Binding-site contacts:
Ligand atom O12 contacts residue VAL15 of chain 1.A at 2.5 Å.
Ligand atom C6 contacts residue FTR96 of chain 1.B at 3.7 Å.
Ligand atom C1 contacts residue FTR96 of chain 1.B at 3.5 Å.
Ligand atom C17 contacts residue FTR96 of chain 1.B at 3.8 Å.
Ligand atom C17 contacts residue FTR96 of chain 1.A at 3.1 Å.
Ligand atom C1 contacts residue MET8 of chain 1.A at 3.7 Å (hydrophobic).
Ligand atom C3 contacts residue FTR96 of chain 1.B at 3.7 Å.
Ligand atom C12 contacts residue VAL15 of chain 1.A at 3.5 Å (hydrophobic).
Ligand atom C9 contacts residue FTR96 of chain 1.A at 3.5 Å.
Ligand atom C6' contacts residue PHE93 of chain 1.A at 3.7 Å (hydrophobic).
Ligand atom O19 contacts residue ALA11 of chain 1.B at 3.8 Å.
Ligand atom C11 contacts residue VAL15 of chain 1.A at 3.7 Å (hydrophobic).
Ligand atom C8 contacts residue FTR96 of chain 1.B at 3.9 Å.
Ligand atom O12 contacts residue FTR96 of chain 1.B at 3.6 Å.
Ligand atom C14 contacts residue ALA92 of chain 1.A at 3.5 Å (hydrophobic).
Ligand atom C8 contacts residue FTR96 of chain 1.A at 3.9 Å.
Ligand atom O4' contacts residue PHE93 of chain 1.A at 3.5 Å.
Ligand atom C19 contacts residue FTR96 of chain 1.A at 3.7 Å.
Ligand atom C13 contacts residue MET8 of chain 1.B at 3.4 Å (hydrophobic).
Ligand atom C2 contacts residue MET8 of chain 1.A at 3.8 Å (hydrophobic).
Ligand atom C2 contacts residue FTR96 of chain 1.B at 3.9 Å.
Ligand atom C19 contacts residue FTR96 of chain 1.B at 3.6 Å.
Ligand atom C15 contacts residue FTR96 of chain 1.A at 3.3 Å.
Ligand atom O5' contacts residue PHE93 of chain 1.A at 3.7 Å.
Ligand atom C6' contacts residue ASN19 of chain 1.A at 3.7 Å.
Ligand atom C7 contacts residue FTR96 of chain 1.A at 3.7 Å.
Ligand atom N3' contacts residue ASP100 of chain 1.B at 2.7 Å (salt-bridge).
Ligand atom C2 contacts residue ALA92 of chain 1.B at 3.9 Å (hydrophobic).
Ligand atom C10 contacts residue FTR96 of chain 1.A at 3.6 Å.
Ligand atom C15 contacts residue MET8 of chain 1.B at 3.8 Å (hydrophobic).
Ligand atom C16 contacts residue FTR96 of chain 1.A at 3.3 Å.
Ligand atom O13 contacts residue MET8 of chain 1.B at 2.7 Å.
Ligand atom O4 contacts residue FTR96 of chain 1.B at 3.9 Å.
Ligand atom C20 contacts residue FTR96 of chain 1.B at 3.4 Å.
Ligand atom O17 contacts residue FTR96 of chain 1.A at 3.5 Å.
Ligand atom C4 contacts residue FTR96 of chain 1.B at 3.6 Å.
Ligand atom C5 contacts residue FTR96 of chain 1.B at 3.6 Å.
Ligand atom C18 contacts residue FTR96 of chain 1.A at 3.3 Å.
Ligand atom O10 contacts residue FTR96 of chain 1.B at 3.8 Å.
Ligand atom C18 contacts residue FTR96 of chain 1.B at 3.5 Å.

Sequence of chain 1.B:
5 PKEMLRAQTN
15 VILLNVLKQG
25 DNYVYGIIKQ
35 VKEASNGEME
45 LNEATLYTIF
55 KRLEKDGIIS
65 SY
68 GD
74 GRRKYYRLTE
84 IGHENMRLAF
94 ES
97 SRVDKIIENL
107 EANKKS

This small molecule binds to this protein.
Small molecule (SMILES): COc1cccc2c1C(=O)c1c(O)c3c(c(O)c1C2=O)C[C@@](O)(C(C)=O)C[C@@H]3O[C@H]1C[C@H](N)[C@H](O)[C@H](C)O1

Sequence of chain 1.A:
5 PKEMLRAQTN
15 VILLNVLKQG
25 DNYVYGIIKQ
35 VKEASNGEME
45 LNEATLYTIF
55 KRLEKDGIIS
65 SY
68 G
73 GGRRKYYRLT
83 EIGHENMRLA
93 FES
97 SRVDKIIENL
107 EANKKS